This small molecule binds to this protein.
Small molecule (SMILES): O=C(O)Cc1ccc(O)c([N+](=O)[O-])c1

Binding-site contacts:
Ligand atom C1 contacts residue TRP96 of chain 1.B at 3.6 Å (hydrophobic).
Ligand atom C7 contacts residue TRP96 of chain 1.B at 3.7 Å (hydrophobic).
Ligand atom O1 contacts residue HIS164 of chain 1.B at 3.4 Å.
Ligand atom C3 contacts residue TRP96 of chain 1.B at 3.3 Å (hydrophobic).
Ligand atom O4 contacts residue LEU230 of chain 1.B at 3.9 Å.
Ligand atom C4 contacts residue TRP96 of chain 1.B at 3.7 Å (hydrophobic).
Ligand atom O1 contacts residue HIS233 of chain 1.B at 3.8 Å.
Ligand atom C5 contacts residue TRP96 of chain 1.B at 3.9 Å (hydrophobic).
Ligand atom O5 contacts residue GLY231 of chain 1.B at 2.8 Å (h-bond).
Ligand atom N1 contacts residue TRP96 of chain 1.B at 3.5 Å.
Ligand atom C2 contacts residue TRP96 of chain 1.B at 3.6 Å (hydrophobic).
Ligand atom C6 contacts residue TRP96 of chain 1.B at 3.9 Å (hydrophobic).
Ligand atom O5 contacts residue LEU230 of chain 1.B at 3.5 Å.
Ligand atom C4 contacts residue ARG188 of chain 1.B at 3.5 Å.
Ligand atom C8 contacts residue LEU230 of chain 1.B at 3.9 Å (hydrophobic).
Ligand atom C6 contacts residue LEU230 of chain 1.B at 3.7 Å (hydrophobic).
Ligand atom O3 contacts residue TRP162 of chain 1.B at 3.7 Å.
Ligand atom O1 contacts residue TRP101 of chain 1.B at 2.9 Å (h-bond).
Ligand atom O2 contacts residue ARG188 of chain 1.B at 3.1 Å (salt-bridge).
Ligand atom O3 contacts residue ARG188 of chain 1.B at 2.7 Å (salt-bridge).
Ligand atom C8 contacts residue TYR37 of chain 1.B at 3.9 Å (hydrophobic).
Ligand atom C5 contacts residue ARG188 of chain 1.B at 3.8 Å.
Ligand atom C8 contacts residue GLY231 of chain 1.B at 3.8 Å.
Ligand atom O4 contacts residue TYR37 of chain 1.B at 3.4 Å.
Ligand atom C3 contacts residue TRP162 of chain 1.B at 3.4 Å (hydrophobic).
Ligand atom O2 contacts residue TRP162 of chain 1.B at 3.8 Å.
Ligand atom O5 contacts residue HIS233 of chain 1.B at 2.6 Å (h-bond).
Ligand atom C5 contacts residue LEU230 of chain 1.B at 3.9 Å (hydrophobic).
Ligand atom C4 contacts residue TRP162 of chain 1.B at 3.7 Å (hydrophobic).
Ligand atom C8 contacts residue HIS233 of chain 1.B at 3.6 Å.
Ligand atom O3 contacts residue ARG179 of chain 1.B at 2.8 Å (salt-bridge).
Ligand atom N1 contacts residue TRP101 of chain 1.B at 3.9 Å.
Ligand atom C2 contacts residue HIS233 of chain 1.B at 3.9 Å.
Ligand atom O1 contacts residue TRP162 of chain 1.B at 3.5 Å.
Ligand atom N1 contacts residue ARG179 of chain 1.B at 3.8 Å.
Ligand atom C7 contacts residue HIS233 of chain 1.B at 3.8 Å.
Ligand atom O2 contacts residue ARG179 of chain 1.B at 3.0 Å (salt-bridge).
Ligand atom O1 contacts residue TRP96 of chain 1.B at 3.7 Å.
Ligand atom N1 contacts residue TRP162 of chain 1.B at 3.3 Å.
Ligand atom O2 contacts residue TRP96 of chain 1.B at 3.6 Å.

Sequence of chain 1.B:
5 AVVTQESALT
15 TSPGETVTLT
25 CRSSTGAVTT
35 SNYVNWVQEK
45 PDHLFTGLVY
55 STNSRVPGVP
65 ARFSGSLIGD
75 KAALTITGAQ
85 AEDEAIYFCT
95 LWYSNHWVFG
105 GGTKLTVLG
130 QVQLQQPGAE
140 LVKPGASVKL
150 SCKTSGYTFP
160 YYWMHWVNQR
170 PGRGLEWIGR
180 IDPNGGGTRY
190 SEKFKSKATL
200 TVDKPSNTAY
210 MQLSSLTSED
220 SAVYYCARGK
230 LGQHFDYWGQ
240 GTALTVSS